A protein and the small-molecule ligand that binds it are described below.
Small molecule (SMILES): CCCC(=O)O

Sequence of chain 2.A:
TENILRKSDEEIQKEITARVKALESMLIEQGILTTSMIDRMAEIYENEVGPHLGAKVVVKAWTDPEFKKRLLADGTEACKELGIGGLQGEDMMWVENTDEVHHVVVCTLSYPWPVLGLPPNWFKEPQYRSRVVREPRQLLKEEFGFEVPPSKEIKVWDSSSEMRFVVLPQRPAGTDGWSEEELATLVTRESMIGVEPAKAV

Binding-site contacts:
Ligand atom O2 contacts residue TYR68 of chain 2.B at 2.9 Å (h-bond).
Ligand atom C1 contacts residue PHE37 of chain 2.B at 3.5 Å (hydrophobic).
Ligand atom O1 contacts residue CSO112 of chain 2.A at 2.5 Å (h-bond).
Ligand atom C4 contacts residue CSO112 of chain 2.A at 3.2 Å.
Ligand atom C3 contacts residue GLN88 of chain 2.A at 4.3 Å.
Ligand atom C2 contacts residue TRP115 of chain 2.A at 4.4 Å (hydrophobic).
Ligand atom C1 contacts residue LEU48 of chain 2.B at 4.2 Å (hydrophobic).
Ligand atom O1 contacts residue CO1 of chain 2.C at 2.6 Å.
Ligand atom O2 contacts residue CSO112 of chain 2.A at 4.4 Å.
Ligand atom C1 contacts residue TRP72 of chain 2.B at 4.0 Å (hydrophobic).
Ligand atom C3 contacts residue LEU48 of chain 2.B at 4.3 Å (hydrophobic).
Ligand atom O2 contacts residue PHE51 of chain 2.B at 4.4 Å.
Ligand atom O1 contacts residue SER111 of chain 2.A at 2.9 Å (h-bond).
Ligand atom O2 contacts residue SER111 of chain 2.A at 2.9 Å (h-bond).
Ligand atom C2 contacts residue GLN88 of chain 2.A at 4.1 Å.
Ligand atom C3 contacts residue ARG52 of chain 2.B at 3.8 Å.
Ligand atom C4 contacts residue TYR68 of chain 2.B at 4.0 Å (hydrophobic).
Ligand atom C4 contacts residue CO1 of chain 2.C at 3.8 Å.
Ligand atom C1 contacts residue PHE51 of chain 2.B at 4.4 Å (hydrophobic).
Ligand atom C1 contacts residue TRP115 of chain 2.A at 3.9 Å (hydrophobic).
Ligand atom C4 contacts residue SER111 of chain 2.A at 3.2 Å.
Ligand atom C2 contacts residue LEU48 of chain 2.B at 4.1 Å (hydrophobic).
Ligand atom O2 contacts residue CSD110 of chain 2.A at 4.0 Å.
Ligand atom C2 contacts residue CSO112 of chain 2.A at 4.2 Å.
Ligand atom C3 contacts residue CSD110 of chain 2.A at 3.6 Å.
Ligand atom O1 contacts residue CSD110 of chain 2.A at 2.7 Å (h-bond).
Ligand atom C3 contacts residue CSO112 of chain 2.A at 3.0 Å.
Ligand atom O2 contacts residue TRP72 of chain 2.B at 4.0 Å.
Ligand atom O1 contacts residue TYR68 of chain 2.B at 4.4 Å.
Ligand atom C4 contacts residue CSD110 of chain 2.A at 3.2 Å.

Sequence of chain 2.B:
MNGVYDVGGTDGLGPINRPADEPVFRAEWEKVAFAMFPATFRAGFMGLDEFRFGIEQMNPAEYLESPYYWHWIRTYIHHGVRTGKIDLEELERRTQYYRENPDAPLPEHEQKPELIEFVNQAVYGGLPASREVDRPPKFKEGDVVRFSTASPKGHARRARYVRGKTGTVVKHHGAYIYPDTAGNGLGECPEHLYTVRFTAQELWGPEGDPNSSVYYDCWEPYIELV